The small molecule below binds the protein below.
Small molecule (SMILES): CC(=O)N[C@H]1[C@H](O[C@H]2[C@H](O)[C@@H](NC(C)=O)CO[C@@H]2CO)O[C@H](CO)[C@@H](O[C@@H]2O[C@H](CO[C@H]3O[C@H](CO)[C@@H](O)[C@H](O)[C@@H]3O)[C@@H](O)[C@H](O[C@H]3O[C@H](CO)[C@@H](O)[C@H](O)[C@@H]3O)[C@@H]2O)[C@@H]1O

Binding-site contacts:
Ligand atom C5 contacts residue TYR372 of chain 1.A at 3.9 Å (hydrophobic).
Ligand atom O3 contacts residue GLN310 of chain 1.A at 3.3 Å (h-bond).
Ligand atom C2 contacts residue GLN310 of chain 1.A at 3.7 Å.
Ligand atom O5 contacts residue THR374 of chain 1.A at 3.5 Å.
Ligand atom C6 contacts residue GLN310 of chain 1.A at 3.5 Å.
Ligand atom O4 contacts residue GLN310 of chain 1.A at 3.9 Å.
Ligand atom C4 contacts residue GLN310 of chain 1.A at 3.4 Å.
Ligand atom O2 contacts residue ASN312 of chain 1.A at 3.9 Å.
Ligand atom C6 contacts residue VAL311 of chain 1.A at 3.9 Å (hydrophobic).
Ligand atom O2 contacts residue GLN310 of chain 1.A at 2.8 Å (h-bond).
Ligand atom C2 contacts residue ASN119 of chain 2.B at 2.3 Å.
Ligand atom O2 contacts residue VAL311 of chain 1.A at 3.6 Å.
Ligand atom C2 contacts residue ARG313 of chain 1.A at 3.8 Å.
Ligand atom O4 contacts residue ASN312 of chain 1.A at 3.6 Å (h-bond).
Ligand atom O6 contacts residue THR374 of chain 1.A at 3.7 Å.
Ligand atom O6 contacts residue VAL311 of chain 1.A at 3.8 Å.
Ligand atom C7 contacts residue ASN119 of chain 2.B at 3.2 Å.
Ligand atom C5 contacts residue ASN119 of chain 2.B at 3.7 Å.
Ligand atom O3 contacts residue GLN310 of chain 1.A at 3.5 Å (h-bond).
Ligand atom O3 contacts residue ASN312 of chain 1.A at 2.9 Å (h-bond).
Ligand atom C5 contacts residue GLN310 of chain 1.A at 3.9 Å.
Ligand atom C6 contacts residue ARG313 of chain 1.A at 3.9 Å.
Ligand atom C1 contacts residue ASN119 of chain 2.B at 1.4 Å.
Ligand atom O4 contacts residue ARG313 of chain 1.A at 3.3 Å (salt-bridge).
Ligand atom O5 contacts residue ASN312 of chain 1.A at 3.9 Å.
Ligand atom C6 contacts residue TYR372 of chain 1.A at 3.4 Å (hydrophobic).
Ligand atom O5 contacts residue TYR372 of chain 1.A at 3.9 Å.
Ligand atom C6 contacts residue GLY373 of chain 1.A at 3.5 Å.
Ligand atom O5 contacts residue GLY373 of chain 1.A at 3.4 Å.
Ligand atom C3 contacts residue ASN119 of chain 2.B at 3.7 Å.
Ligand atom O5 contacts residue ASN119 of chain 2.B at 2.4 Å (h-bond).
Ligand atom O6 contacts residue GLY373 of chain 1.A at 2.9 Å (h-bond).
Ligand atom O5 contacts residue VAL311 of chain 1.A at 3.8 Å.
Ligand atom C3 contacts residue GLN310 of chain 1.A at 3.5 Å.
Ligand atom O2 contacts residue ARG313 of chain 1.A at 3.3 Å.
Ligand atom O6 contacts residue TYR372 of chain 1.A at 3.5 Å.
Ligand atom O4 contacts residue ARG313 of chain 1.A at 3.3 Å (salt-bridge).
Ligand atom O7 contacts residue ASN119 of chain 2.B at 3.0 Å (h-bond).
Ligand atom N2 contacts residue ASN119 of chain 2.B at 2.8 Å (h-bond).
Ligand atom C3 contacts residue ASN312 of chain 1.A at 3.6 Å.

Sequence of chain 2.B:
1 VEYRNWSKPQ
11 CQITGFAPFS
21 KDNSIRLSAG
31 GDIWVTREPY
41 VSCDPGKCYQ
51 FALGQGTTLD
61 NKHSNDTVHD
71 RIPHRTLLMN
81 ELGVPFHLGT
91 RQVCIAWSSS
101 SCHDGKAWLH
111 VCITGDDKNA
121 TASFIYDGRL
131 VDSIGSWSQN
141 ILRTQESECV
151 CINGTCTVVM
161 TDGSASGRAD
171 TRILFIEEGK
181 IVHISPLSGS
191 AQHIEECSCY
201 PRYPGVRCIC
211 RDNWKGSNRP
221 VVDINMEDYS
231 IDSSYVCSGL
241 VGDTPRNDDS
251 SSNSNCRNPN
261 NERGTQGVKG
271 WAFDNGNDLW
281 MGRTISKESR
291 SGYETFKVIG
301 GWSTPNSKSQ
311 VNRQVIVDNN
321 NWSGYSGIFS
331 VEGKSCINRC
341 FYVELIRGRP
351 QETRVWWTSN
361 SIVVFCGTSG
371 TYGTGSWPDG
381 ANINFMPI

Sequence of chain 1.A:
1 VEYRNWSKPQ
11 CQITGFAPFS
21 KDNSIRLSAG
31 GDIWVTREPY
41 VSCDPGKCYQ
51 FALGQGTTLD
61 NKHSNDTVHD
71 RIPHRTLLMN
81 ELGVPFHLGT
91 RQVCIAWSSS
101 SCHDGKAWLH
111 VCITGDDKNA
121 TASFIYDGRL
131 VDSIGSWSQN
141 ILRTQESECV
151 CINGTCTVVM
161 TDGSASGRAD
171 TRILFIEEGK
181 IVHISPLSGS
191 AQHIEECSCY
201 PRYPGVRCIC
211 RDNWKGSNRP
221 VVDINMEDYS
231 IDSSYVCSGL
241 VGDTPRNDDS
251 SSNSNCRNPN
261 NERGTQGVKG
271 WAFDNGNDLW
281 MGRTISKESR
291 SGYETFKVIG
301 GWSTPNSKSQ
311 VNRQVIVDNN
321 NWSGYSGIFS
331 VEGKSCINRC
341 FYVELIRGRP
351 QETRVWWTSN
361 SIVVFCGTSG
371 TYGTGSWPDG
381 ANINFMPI